Sequence of chain 1.J:
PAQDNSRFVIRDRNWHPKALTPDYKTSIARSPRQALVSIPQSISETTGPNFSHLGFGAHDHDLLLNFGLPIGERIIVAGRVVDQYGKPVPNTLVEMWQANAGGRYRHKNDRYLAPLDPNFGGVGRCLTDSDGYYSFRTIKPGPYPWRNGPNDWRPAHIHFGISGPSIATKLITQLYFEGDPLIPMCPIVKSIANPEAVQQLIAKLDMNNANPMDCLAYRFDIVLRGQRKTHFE

Binding-site contacts:
Ligand atom C4 contacts residue FE1 of chain 1.Y at 2.8 Å.
Ligand atom C3 contacts residue HIS162 of chain 1.J at 3.6 Å.
Ligand atom C4 contacts residue HIS162 of chain 1.J at 3.6 Å.
Ligand atom C1 contacts residue ILE191 of chain 1.J at 4.0 Å (hydrophobic).
Ligand atom C2 contacts residue ILE191 of chain 1.J at 3.5 Å (hydrophobic).
Ligand atom C2 contacts residue PRO15 of chain 1.I at 3.8 Å (hydrophobic).
Ligand atom C5 contacts residue TYR147 of chain 1.J at 2.8 Å (hydrophobic).
Ligand atom O4 contacts residue TYR147 of chain 1.J at 2.7 Å (h-bond).
Ligand atom C4 contacts residue ARG157 of chain 1.J at 4.1 Å.
Ligand atom O4 contacts residue TYR108 of chain 1.J at 3.1 Å (h-bond).
Ligand atom C8 contacts residue PRO15 of chain 1.I at 3.9 Å (hydrophobic).
Ligand atom O1 contacts residue ARG133 of chain 1.I at 3.6 Å.
Ligand atom C7 contacts residue ILE191 of chain 1.J at 3.6 Å (hydrophobic).
Ligand atom C1 contacts residue PRO15 of chain 1.I at 3.6 Å (hydrophobic).
Ligand atom C4 contacts residue TYR147 of chain 1.J at 2.8 Å (hydrophobic).
Ligand atom C4 contacts residue GLY14 of chain 1.I at 4.1 Å.
Ligand atom O2 contacts residue TRP149 of chain 1.J at 3.5 Å.
Ligand atom C4 contacts residue PRO15 of chain 1.I at 3.6 Å (hydrophobic).
Ligand atom C2 contacts residue ARG157 of chain 1.J at 3.8 Å.
Ligand atom C8 contacts residue TRP149 of chain 1.J at 3.5 Å (hydrophobic).
Ligand atom O4 contacts residue HIS162 of chain 1.J at 2.5 Å (h-bond).
Ligand atom C3 contacts residue FE1 of chain 1.Y at 3.6 Å.
Ligand atom C5 contacts residue PRO15 of chain 1.I at 3.4 Å (hydrophobic).
Ligand atom C3 contacts residue ARG157 of chain 1.J at 3.5 Å.
Ligand atom O1 contacts residue TYR24 of chain 1.J at 2.5 Å (h-bond).
Ligand atom C3 contacts residue PRO15 of chain 1.I at 3.9 Å (hydrophobic).
Ligand atom C5 contacts residue FE1 of chain 1.Y at 3.5 Å.
Ligand atom O2 contacts residue PRO15 of chain 1.I at 4.0 Å.
Ligand atom C6 contacts residue PRO15 of chain 1.I at 3.4 Å (hydrophobic).
Ligand atom C8 contacts residue TYR24 of chain 1.J at 3.6 Å (hydrophobic).
Ligand atom C6 contacts residue TYR147 of chain 1.J at 3.7 Å (hydrophobic).
Ligand atom O4 contacts residue FE1 of chain 1.Y at 1.9 Å.
Ligand atom C5 contacts residue TYR16 of chain 1.I at 4.0 Å (hydrophobic).
Ligand atom C7 contacts residue TRP149 of chain 1.J at 3.0 Å (hydrophobic).
Ligand atom O4 contacts residue HIS160 of chain 1.J at 3.7 Å.
Ligand atom C2 contacts residue THR12 of chain 1.I at 4.1 Å.
Ligand atom C2 contacts residue GLY14 of chain 1.I at 4.1 Å.
Ligand atom C3 contacts residue TYR147 of chain 1.J at 3.7 Å (hydrophobic).
Ligand atom C3 contacts residue GLY14 of chain 1.I at 3.7 Å.
Ligand atom O1 contacts residue PRO15 of chain 1.I at 3.8 Å.

Sequence of chain 1.I:
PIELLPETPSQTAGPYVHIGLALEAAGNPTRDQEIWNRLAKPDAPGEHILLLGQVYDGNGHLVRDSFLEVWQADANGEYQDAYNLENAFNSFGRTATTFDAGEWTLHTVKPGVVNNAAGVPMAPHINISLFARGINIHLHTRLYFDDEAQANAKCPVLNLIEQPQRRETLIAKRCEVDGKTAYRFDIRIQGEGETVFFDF

A protein and the small-molecule ligand that binds it are described below.
Small molecule (SMILES): O=C(O)Cc1ccc(O)cc1